Sequence of chain 1.E:
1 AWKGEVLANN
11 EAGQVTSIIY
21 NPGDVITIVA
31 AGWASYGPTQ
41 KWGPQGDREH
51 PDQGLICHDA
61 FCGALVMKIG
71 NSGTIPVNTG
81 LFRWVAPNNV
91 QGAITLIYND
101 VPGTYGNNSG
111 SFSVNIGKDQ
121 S

Binding-site contacts:
Ligand atom O4 contacts residue ASN108 of chain 1.E at 4.4 Å.
Ligand atom O2 contacts residue GLY37 of chain 1.E at 4.4 Å.
Ligand atom C2 contacts residue TYR36 of chain 1.E at 3.5 Å (hydrophobic).
Ligand atom C5 contacts residue GLN53 of chain 1.E at 3.6 Å.
Ligand atom C3 contacts residue CA1 of chain 1.U at 3.3 Å.
Ligand atom O4 contacts residue ASP100 of chain 1.E at 2.6 Å (salt-bridge).
Ligand atom O1 contacts residue GLN53 of chain 1.E at 4.3 Å.
Ligand atom C3 contacts residue THR104 of chain 1.E at 4.0 Å.
Ligand atom O3 contacts residue CA1 of chain 1.U at 2.5 Å.
Ligand atom C5 contacts residue ASP100 of chain 1.E at 4.0 Å.
Ligand atom O5 contacts residue TYR36 of chain 1.E at 3.6 Å.
Ligand atom O6 contacts residue VAL101 of chain 1.E at 3.8 Å.
Ligand atom C6 contacts residue HIS50 of chain 1.E at 3.6 Å.
Ligand atom O6 contacts residue HIS50 of chain 1.E at 2.9 Å (h-bond).
Ligand atom O4 contacts residue CA1 of chain 1.U at 2.3 Å.
Ligand atom O3 contacts residue THR104 of chain 1.E at 3.4 Å (h-bond).
Ligand atom O5 contacts residue HIS50 of chain 1.E at 3.3 Å (h-bond).
Ligand atom C6 contacts residue GLN53 of chain 1.E at 3.6 Å.
Ligand atom C6 contacts residue CYS62 of chain 1.E at 4.1 Å (hydrophobic).
Ligand atom O2 contacts residue TYR36 of chain 1.E at 4.1 Å.
Ligand atom C2 contacts residue CA1 of chain 1.U at 3.9 Å.
Ligand atom C4 contacts residue ASP100 of chain 1.E at 3.5 Å.
Ligand atom C4 contacts residue TYR36 of chain 1.E at 4.1 Å (hydrophobic).
Ligand atom C3 contacts residue ASN107 of chain 1.E at 3.9 Å.
Ligand atom C5 contacts residue HIS50 of chain 1.E at 4.1 Å.
Ligand atom O2 contacts residue ASN107 of chain 1.E at 3.1 Å (h-bond).
Ligand atom C4 contacts residue THR104 of chain 1.E at 3.4 Å.
Ligand atom O5 contacts residue GLN53 of chain 1.E at 4.1 Å.
Ligand atom O4 contacts residue THR104 of chain 1.E at 3.3 Å (h-bond).
Ligand atom C6 contacts residue VAL101 of chain 1.E at 3.7 Å (hydrophobic).
Ligand atom C1 contacts residue TYR36 of chain 1.E at 4.0 Å (hydrophobic).
Ligand atom C1 contacts residue HIS50 of chain 1.E at 4.3 Å.
Ligand atom C6 contacts residue ASP100 of chain 1.E at 3.3 Å.
Ligand atom C3 contacts residue TYR36 of chain 1.E at 3.9 Å (hydrophobic).
Ligand atom C2 contacts residue ASN107 of chain 1.E at 3.8 Å.
Ligand atom O3 contacts residue ASN107 of chain 1.E at 2.9 Å (h-bond).
Ligand atom C4 contacts residue CA1 of chain 1.U at 3.2 Å.
Ligand atom O3 contacts residue TYR36 of chain 1.E at 3.5 Å (h-bond).
Ligand atom O4 contacts residue TYR36 of chain 1.E at 3.1 Å (h-bond).
Ligand atom O6 contacts residue GLN53 of chain 1.E at 2.6 Å (h-bond).

This protein binds this small molecule.
Small molecule (SMILES): OC[C@H]1O[C@H](O)[C@H](O)[C@@H](O)[C@H]1O